Binding-site contacts:
Ligand atom OD1 contacts residue TYR580 of chain 1.B at 4.4 Å.
Ligand atom N contacts residue GLY306 of chain 1.B at 4.3 Å.
Ligand atom N contacts residue GLY332 of chain 1.B at 3.6 Å (h-bond).
Ligand atom N contacts residue GLY310 of chain 1.B at 3.3 Å.
Ligand atom CB contacts residue GLY333 of chain 1.B at 3.7 Å.
Ligand atom CA contacts residue GLY332 of chain 1.B at 3.5 Å.
Ligand atom OD1 contacts residue GLY310 of chain 1.B at 3.0 Å (h-bond).
Ligand atom C contacts residue GLY332 of chain 1.B at 4.5 Å.
Ligand atom CA contacts residue GLY333 of chain 1.B at 3.8 Å.
Ligand atom C contacts residue GLY306 of chain 1.B at 4.3 Å.
Ligand atom CB contacts residue GLY332 of chain 1.B at 4.4 Å.
Ligand atom N contacts residue GLY332 of chain 1.B at 3.2 Å (h-bond).
Ligand atom N contacts residue GLY306 of chain 1.B at 3.7 Å.
Ligand atom N contacts residue GLY333 of chain 1.B at 4.0 Å.
Ligand atom CB contacts residue GLY302 of chain 1.B at 4.5 Å.
Ligand atom CA contacts residue GLN334 of chain 1.B at 4.1 Å.
Ligand atom CA contacts residue GLY306 of chain 1.B at 4.2 Å.
Ligand atom OD1 contacts residue VAL331 of chain 1.B at 4.3 Å.
Ligand atom CG contacts residue GLY310 of chain 1.B at 4.1 Å.
Ligand atom CB contacts residue GLN334 of chain 1.B at 4.0 Å.
Ligand atom CG contacts residue LEU330 of chain 1.B at 4.2 Å (hydrophobic).
Ligand atom CA contacts residue GLY310 of chain 1.B at 4.2 Å.
Ligand atom CB contacts residue GLY306 of chain 1.B at 3.9 Å.
Ligand atom OD1 contacts residue LEU330 of chain 1.B at 3.4 Å (h-bond).
Ligand atom N contacts residue VAL331 of chain 1.B at 4.5 Å.

This small molecule binds to this protein.
Small molecule (SMILES): C[C@H](NC(=O)[C@@H](N)CC(=O)O)C(=O)N[C@H](C=O)CCC(=O)O

Sequence of chain 1.B:
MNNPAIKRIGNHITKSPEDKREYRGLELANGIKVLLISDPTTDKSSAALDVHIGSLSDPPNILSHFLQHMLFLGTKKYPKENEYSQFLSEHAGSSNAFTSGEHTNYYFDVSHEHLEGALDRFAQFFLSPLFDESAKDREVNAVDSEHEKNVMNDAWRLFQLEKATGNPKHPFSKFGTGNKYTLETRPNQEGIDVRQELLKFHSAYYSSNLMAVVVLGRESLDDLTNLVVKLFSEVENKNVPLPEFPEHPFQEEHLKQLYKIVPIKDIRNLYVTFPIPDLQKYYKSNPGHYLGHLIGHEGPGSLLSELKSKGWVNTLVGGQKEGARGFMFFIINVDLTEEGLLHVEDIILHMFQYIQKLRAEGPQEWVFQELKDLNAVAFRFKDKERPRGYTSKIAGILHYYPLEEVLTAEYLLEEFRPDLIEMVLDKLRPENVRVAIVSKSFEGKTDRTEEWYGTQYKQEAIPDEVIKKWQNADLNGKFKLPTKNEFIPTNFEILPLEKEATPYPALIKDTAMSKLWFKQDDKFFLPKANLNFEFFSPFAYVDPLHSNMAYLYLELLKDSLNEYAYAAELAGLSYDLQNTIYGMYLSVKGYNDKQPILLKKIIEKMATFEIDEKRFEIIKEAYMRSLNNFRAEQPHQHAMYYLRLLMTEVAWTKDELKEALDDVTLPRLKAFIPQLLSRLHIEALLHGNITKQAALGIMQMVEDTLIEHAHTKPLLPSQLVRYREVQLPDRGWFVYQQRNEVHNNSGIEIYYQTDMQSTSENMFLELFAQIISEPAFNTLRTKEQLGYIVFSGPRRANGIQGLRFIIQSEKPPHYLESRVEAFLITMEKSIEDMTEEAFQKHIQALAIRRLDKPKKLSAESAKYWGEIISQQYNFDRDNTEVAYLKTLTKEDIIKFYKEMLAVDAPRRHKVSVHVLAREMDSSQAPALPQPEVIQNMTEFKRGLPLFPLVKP